Binding-site contacts:
Ligand atom CAD contacts residue PHE186 of chain 1.D at 3.3 Å (hydrophobic).
Ligand atom C6 contacts residue LEU136 of chain 1.C at 3.8 Å (hydrophobic).
Ligand atom C2 contacts residue LEU136 of chain 1.C at 3.5 Å (hydrophobic).
Ligand atom C6 contacts residue LEU136 of chain 1.D at 3.5 Å (hydrophobic).
Ligand atom CAD contacts residue ALA178 of chain 1.C at 3.5 Å (hydrophobic).
Ligand atom NAJ contacts residue LEU136 of chain 1.D at 3.6 Å.
Ligand atom CAK contacts residue ASN133 of chain 1.C at 3.3 Å.
Ligand atom CAF contacts residue GLY182 of chain 1.C at 3.5 Å.
Ligand atom CAO contacts residue ASN133 of chain 1.D at 3.6 Å.
Ligand atom CAY contacts residue PHE186 of chain 1.C at 3.5 Å (hydrophobic).
Ligand atom CAY contacts residue ALA178 of chain 1.D at 3.5 Å (hydrophobic).
Ligand atom CAC contacts residue PHE186 of chain 1.D at 3.4 Å (hydrophobic).
Ligand atom N3 contacts residue LEU136 of chain 1.C at 3.6 Å.
Ligand atom CAG contacts residue GLY185 of chain 1.D at 3.7 Å.
Ligand atom C5 contacts residue LEU136 of chain 1.D at 3.7 Å (hydrophobic).
Ligand atom CL contacts residue TRP128 of chain 1.C at 3.7 Å.
Ligand atom OAU contacts residue TRP128 of chain 1.D at 3.5 Å.
Ligand atom CL contacts residue PHE129 of chain 1.C at 3.7 Å.
Ligand atom CAW contacts residue ALA181 of chain 1.D at 3.8 Å (hydrophobic).
Ligand atom CAX contacts residue PHE186 of chain 1.C at 3.6 Å (hydrophobic).
Ligand atom CAY contacts residue GLY185 of chain 1.C at 3.2 Å.
Ligand atom CAB contacts residue VAL132 of chain 1.C at 3.8 Å (hydrophobic).
Ligand atom CAS contacts residue VAL132 of chain 1.D at 3.7 Å (hydrophobic).
Ligand atom CAX contacts residue GLY185 of chain 1.C at 3.8 Å.
Ligand atom CAG contacts residue GLY182 of chain 1.C at 3.6 Å.
Ligand atom C4 contacts residue LEU136 of chain 1.C at 3.7 Å (hydrophobic).
Ligand atom C2 contacts residue VAL132 of chain 1.D at 3.6 Å (hydrophobic).
Ligand atom CAH contacts residue ASN133 of chain 1.C at 3.0 Å.
Ligand atom N3 contacts residue VAL132 of chain 1.D at 3.5 Å.
Ligand atom CAK contacts residue ASN133 of chain 1.D at 3.0 Å.
Ligand atom CAG contacts residue ALA178 of chain 1.C at 3.6 Å (hydrophobic).
Ligand atom CAE contacts residue VAL132 of chain 1.C at 3.5 Å (hydrophobic).
Ligand atom CAD contacts residue GLY185 of chain 1.D at 3.1 Å.
Ligand atom CAW contacts residue ALA178 of chain 1.D at 3.4 Å (hydrophobic).
Ligand atom CAC contacts residue GLY185 of chain 1.D at 3.5 Å.
Ligand atom N1 contacts residue LEU136 of chain 1.C at 3.6 Å.
Ligand atom CAW contacts residue GLY185 of chain 1.C at 3.7 Å.
Ligand atom CAT contacts residue GLY182 of chain 1.D at 3.5 Å.
Ligand atom NAJ contacts residue VAL132 of chain 1.C at 3.3 Å.
Ligand atom CAW contacts residue GLY182 of chain 1.D at 3.5 Å.

A small-molecule ligand and the protein it binds are described below.
Small molecule (SMILES): O=C1C=CC=C/C1=C1\N=C(Nc2ccccc2Cl)c2ccccc2N1

Sequence of chain 1.C:
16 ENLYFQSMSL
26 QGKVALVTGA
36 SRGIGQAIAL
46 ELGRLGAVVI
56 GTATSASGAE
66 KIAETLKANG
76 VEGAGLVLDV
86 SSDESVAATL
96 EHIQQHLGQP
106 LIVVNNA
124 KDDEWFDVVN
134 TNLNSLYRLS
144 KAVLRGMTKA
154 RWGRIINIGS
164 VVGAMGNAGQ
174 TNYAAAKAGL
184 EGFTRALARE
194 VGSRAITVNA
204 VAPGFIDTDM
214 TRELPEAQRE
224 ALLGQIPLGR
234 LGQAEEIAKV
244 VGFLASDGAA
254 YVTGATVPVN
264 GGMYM

Sequence of chain 1.D:
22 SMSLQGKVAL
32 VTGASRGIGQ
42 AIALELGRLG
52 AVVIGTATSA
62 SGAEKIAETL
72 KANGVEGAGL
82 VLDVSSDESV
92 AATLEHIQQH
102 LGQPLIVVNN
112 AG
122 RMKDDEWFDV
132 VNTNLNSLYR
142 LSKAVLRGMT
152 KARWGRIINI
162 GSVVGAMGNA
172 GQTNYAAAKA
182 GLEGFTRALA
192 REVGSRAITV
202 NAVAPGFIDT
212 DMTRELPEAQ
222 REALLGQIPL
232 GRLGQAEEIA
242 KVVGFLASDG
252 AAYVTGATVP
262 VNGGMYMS